A protein and the small-molecule ligand that binds it are described below.
Small molecule (SMILES): O=S(=O)(NCCNCCOCc1ccc(Cl)cc1)c1cccc2cnccc12

Sequence of chain 1.A:
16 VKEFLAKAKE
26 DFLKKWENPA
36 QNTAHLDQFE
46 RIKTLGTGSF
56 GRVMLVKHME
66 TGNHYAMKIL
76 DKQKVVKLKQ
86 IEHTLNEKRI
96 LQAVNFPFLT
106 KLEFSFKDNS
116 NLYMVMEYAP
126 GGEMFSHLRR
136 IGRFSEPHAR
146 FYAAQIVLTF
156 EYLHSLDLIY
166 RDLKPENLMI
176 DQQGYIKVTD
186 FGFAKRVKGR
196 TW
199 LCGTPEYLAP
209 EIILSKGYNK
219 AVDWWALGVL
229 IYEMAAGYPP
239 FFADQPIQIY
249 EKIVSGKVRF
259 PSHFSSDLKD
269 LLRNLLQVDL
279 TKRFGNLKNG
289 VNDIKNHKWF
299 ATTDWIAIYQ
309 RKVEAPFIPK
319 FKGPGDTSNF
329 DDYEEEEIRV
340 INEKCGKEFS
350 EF

Binding-site contacts:
Ligand atom N25 contacts residue ALA124 of chain 1.A at 3.1 Å (h-bond).
Ligand atom C9 contacts residue GLU171 of chain 1.A at 3.0 Å.
Ligand atom C13 contacts residue GLU171 of chain 1.A at 3.2 Å.
Ligand atom C9 contacts residue ASN172 of chain 1.A at 3.1 Å.
Ligand atom C23 contacts residue ALA71 of chain 1.A at 3.5 Å (hydrophobic).
Ligand atom C24 contacts residue ALA71 of chain 1.A at 3.5 Å (hydrophobic).
Ligand atom C13 contacts residue GLU128 of chain 1.A at 3.4 Å.
Ligand atom C13 contacts residue ASP185 of chain 1.A at 3.8 Å.
Ligand atom C6 contacts residue THR52 of chain 1.A at 3.3 Å.
Ligand atom C27 contacts residue MET174 of chain 1.A at 3.8 Å (hydrophobic).
Ligand atom C3 contacts residue VAL58 of chain 1.A at 3.8 Å (hydrophobic).
Ligand atom N15 contacts residue GLU128 of chain 1.A at 3.4 Å (salt-bridge).
Ligand atom C21 contacts residue MET121 of chain 1.A at 3.5 Å (hydrophobic).
Ligand atom C30 contacts residue GLY53 of chain 1.A at 3.5 Å.
Ligand atom C29 contacts residue THR52 of chain 1.A at 3.7 Å.
Ligand atom C26 contacts residue TYR123 of chain 1.A at 3.7 Å (hydrophobic).
Ligand atom C24 contacts residue ALA124 of chain 1.A at 3.6 Å (hydrophobic).
Ligand atom C4 contacts residue GLY51 of chain 1.A at 3.6 Å.
Ligand atom C26 contacts residue PHE328 of chain 1.A at 3.5 Å (hydrophobic).
Ligand atom C24 contacts residue GLU122 of chain 1.A at 3.3 Å.
Ligand atom CL1 contacts residue GLY56 of chain 1.A at 3.3 Å.
Ligand atom CL1 contacts residue ARG57 of chain 1.A at 3.4 Å.
Ligand atom C26 contacts residue MET174 of chain 1.A at 3.6 Å (hydrophobic).
Ligand atom N10 contacts residue ASN172 of chain 1.A at 3.2 Å (h-bond).
Ligand atom C14 contacts residue GLU171 of chain 1.A at 3.7 Å.
Ligand atom C14 contacts residue THR184 of chain 1.A at 3.7 Å.
Ligand atom C2 contacts residue GLY53 of chain 1.A at 3.8 Å.
Ligand atom C4 contacts residue THR52 of chain 1.A at 3.4 Å.
Ligand atom C2 contacts residue GLY56 of chain 1.A at 3.7 Å.
Ligand atom O17 contacts residue LEU50 of chain 1.A at 3.5 Å (h-bond).
Ligand atom O18 contacts residue VAL58 of chain 1.A at 3.5 Å.
Ligand atom C14 contacts residue GLU128 of chain 1.A at 3.8 Å.
Ligand atom N10 contacts residue ASP185 of chain 1.A at 2.9 Å (salt-bridge).
Ligand atom N10 contacts residue GLU171 of chain 1.A at 3.0 Å (salt-bridge).
Ligand atom C5 contacts residue THR52 of chain 1.A at 3.2 Å.
Ligand atom CL1 contacts residue LEU75 of chain 1.A at 3.8 Å.
Ligand atom O17 contacts residue VAL58 of chain 1.A at 3.6 Å.
Ligand atom C29 contacts residue GLY53 of chain 1.A at 3.5 Å.
Ligand atom C14 contacts residue ASP185 of chain 1.A at 3.5 Å.
Ligand atom N25 contacts residue TYR123 of chain 1.A at 3.4 Å.